A small-molecule ligand and the protein it binds are described below.
Small molecule (SMILES): Cc1ccc2oc(=O)c(C(=O)Oc3cccc(I)c3)cc2c1

Sequence of chain 1.E:
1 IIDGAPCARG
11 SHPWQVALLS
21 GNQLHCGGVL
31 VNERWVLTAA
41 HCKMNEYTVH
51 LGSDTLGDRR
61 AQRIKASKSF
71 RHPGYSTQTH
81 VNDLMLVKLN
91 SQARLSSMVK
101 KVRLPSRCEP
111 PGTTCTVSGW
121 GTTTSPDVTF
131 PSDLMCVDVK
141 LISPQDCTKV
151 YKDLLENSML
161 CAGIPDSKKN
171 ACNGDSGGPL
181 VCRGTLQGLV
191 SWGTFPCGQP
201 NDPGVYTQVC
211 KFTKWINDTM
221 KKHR

Binding-site contacts:
Ligand atom O4 contacts residue HIS25 of chain 1.E at 4.1 Å.
Ligand atom C14 contacts residue GLY174 of chain 1.E at 3.7 Å.
Ligand atom C14 contacts residue HIS25 of chain 1.E at 3.4 Å.
Ligand atom C1 contacts residue CYS26 of chain 1.E at 4.2 Å (hydrophobic).
Ligand atom C16 contacts residue HIS25 of chain 1.E at 4.0 Å.
Ligand atom C4 contacts residue HIS41 of chain 1.E at 2.5 Å.
Ligand atom C14 contacts residue SER176 of chain 1.E at 4.3 Å.
Ligand atom O5 contacts residue GLY174 of chain 1.E at 3.1 Å (h-bond).
Ligand atom O5 contacts residue ASN173 of chain 1.E at 3.2 Å.
Ligand atom O4 contacts residue GLY174 of chain 1.E at 3.4 Å.
Ligand atom C3 contacts residue CYS42 of chain 1.E at 4.2 Å (hydrophobic).
Ligand atom C15 contacts residue HIS25 of chain 1.E at 3.2 Å.
Ligand atom C12 contacts residue CYS26 of chain 1.E at 4.0 Å (hydrophobic).
Ligand atom C16 contacts residue ASN173 of chain 1.E at 4.0 Å.
Ligand atom C16 contacts residue LEU24 of chain 1.E at 4.2 Å (hydrophobic).
Ligand atom C12 contacts residue SER176 of chain 1.E at 3.5 Å.
Ligand atom O6 contacts residue HIS25 of chain 1.E at 3.5 Å.
Ligand atom C23 contacts residue LEU24 of chain 1.E at 3.9 Å (hydrophobic).
Ligand atom C5 contacts residue SER176 of chain 1.E at 4.0 Å.
Ligand atom O1 contacts residue HIS25 of chain 1.E at 3.1 Å (h-bond).
Ligand atom C12 contacts residue HIS41 of chain 1.E at 3.5 Å.
Ligand atom O4 contacts residue LEU24 of chain 1.E at 3.3 Å (h-bond).
Ligand atom C13 contacts residue HIS25 of chain 1.E at 3.4 Å.
Ligand atom C3 contacts residue HIS25 of chain 1.E at 3.9 Å.
Ligand atom C2 contacts residue CYS26 of chain 1.E at 4.2 Å (hydrophobic).
Ligand atom C5 contacts residue HIS41 of chain 1.E at 1.5 Å.
Ligand atom C3 contacts residue HIS41 of chain 1.E at 3.1 Å.
Ligand atom O4 contacts residue PHE130 of chain 1.E at 3.9 Å.
Ligand atom C4 contacts residue CYS26 of chain 1.E at 3.9 Å (hydrophobic).
Ligand atom C16 contacts residue GLY174 of chain 1.E at 3.4 Å.
Ligand atom C1 contacts residue HIS25 of chain 1.E at 3.2 Å.
Ligand atom C2 contacts residue HIS25 of chain 1.E at 3.1 Å.
Ligand atom C12 contacts residue HIS25 of chain 1.E at 4.2 Å.
Ligand atom C3 contacts residue CYS26 of chain 1.E at 4.0 Å (hydrophobic).
Ligand atom C13 contacts residue CYS26 of chain 1.E at 4.2 Å (hydrophobic).
Ligand atom O5 contacts residue PHE130 of chain 1.E at 3.9 Å.
Ligand atom C15 contacts residue GLY174 of chain 1.E at 4.0 Å.
Ligand atom C5 contacts residue CYS42 of chain 1.E at 4.1 Å (hydrophobic).
Ligand atom O6 contacts residue LEU24 of chain 1.E at 3.1 Å (h-bond).
Ligand atom C23 contacts residue HIS25 of chain 1.E at 3.1 Å.